Binding-site contacts:
Ligand atom O contacts residue ASN401 of chain 1.B at 2.6 Å (h-bond).
Ligand atom O contacts residue THR398 of chain 1.B at 3.5 Å.
Ligand atom OD2 contacts residue THR314 of chain 1.B at 3.5 Å (h-bond).
Ligand atom CB contacts residue ALA353 of chain 1.B at 3.9 Å (hydrophobic).
Ligand atom CA contacts residue ARG276 of chain 1.B at 3.8 Å.
Ligand atom OXT contacts residue ARG276 of chain 1.B at 3.9 Å.
Ligand atom C contacts residue THR398 of chain 1.B at 3.5 Å.
Ligand atom CB contacts residue VAL355 of chain 1.B at 2.9 Å (hydrophobic).
Ligand atom OXT contacts residue SER277 of chain 1.B at 3.9 Å.
Ligand atom OD1 contacts residue THR314 of chain 1.B at 2.9 Å (h-bond).
Ligand atom C contacts residue ASN401 of chain 1.B at 3.8 Å.
Ligand atom OXT contacts residue THR398 of chain 1.B at 3.7 Å.
Ligand atom N contacts residue PRO356 of chain 1.B at 3.5 Å.
Ligand atom OD2 contacts residue THR352 of chain 1.B at 3.2 Å.
Ligand atom N contacts residue ARG276 of chain 1.B at 2.5 Å (salt-bridge).
Ligand atom CA contacts residue VAL355 of chain 1.B at 3.6 Å (hydrophobic).
Ligand atom OD1 contacts residue ASP394 of chain 1.B at 3.3 Å (salt-bridge).
Ligand atom OD2 contacts residue ALA358 of chain 1.B at 3.3 Å.
Ligand atom OXT contacts residue ALA353 of chain 1.B at 3.9 Å.
Ligand atom OD2 contacts residue GLY359 of chain 1.B at 2.4 Å (h-bond).
Ligand atom OXT contacts residue VAL355 of chain 1.B at 3.4 Å (h-bond).
Ligand atom CG contacts residue ARG397 of chain 1.B at 3.3 Å.
Ligand atom CG contacts residue GLY359 of chain 1.B at 3.5 Å.
Ligand atom O contacts residue MET311 of chain 1.B at 3.3 Å.
Ligand atom CA contacts residue THR398 of chain 1.B at 3.3 Å.
Ligand atom CA contacts residue ASP394 of chain 1.B at 3.0 Å.
Ligand atom C contacts residue SER278 of chain 1.B at 3.8 Å.
Ligand atom OD2 contacts residue ARG397 of chain 1.B at 3.5 Å (salt-bridge).
Ligand atom OD1 contacts residue ARG397 of chain 1.B at 2.5 Å (salt-bridge).
Ligand atom C contacts residue MET311 of chain 1.B at 3.9 Å (hydrophobic).
Ligand atom CG contacts residue ASP394 of chain 1.B at 3.5 Å.
Ligand atom O contacts residue SER278 of chain 1.B at 3.1 Å (h-bond).
Ligand atom N contacts residue VAL355 of chain 1.B at 3.4 Å (h-bond).
Ligand atom N contacts residue ASP394 of chain 1.B at 2.7 Å (salt-bridge).
Ligand atom OXT contacts residue GLY354 of chain 1.B at 3.0 Å.
Ligand atom CB contacts residue ASP394 of chain 1.B at 3.3 Å.
Ligand atom CB contacts residue ARG397 of chain 1.B at 3.9 Å.
Ligand atom N contacts residue THR398 of chain 1.B at 3.0 Å (h-bond).
Ligand atom OXT contacts residue SER278 of chain 1.B at 3.0 Å (h-bond).
Ligand atom CG contacts residue THR314 of chain 1.B at 3.4 Å.

A small-molecule ligand and the protein it binds are described below.
Small molecule (SMILES): N[C@@H](CC(=O)O)C(=O)O

Sequence of chain 1.B:
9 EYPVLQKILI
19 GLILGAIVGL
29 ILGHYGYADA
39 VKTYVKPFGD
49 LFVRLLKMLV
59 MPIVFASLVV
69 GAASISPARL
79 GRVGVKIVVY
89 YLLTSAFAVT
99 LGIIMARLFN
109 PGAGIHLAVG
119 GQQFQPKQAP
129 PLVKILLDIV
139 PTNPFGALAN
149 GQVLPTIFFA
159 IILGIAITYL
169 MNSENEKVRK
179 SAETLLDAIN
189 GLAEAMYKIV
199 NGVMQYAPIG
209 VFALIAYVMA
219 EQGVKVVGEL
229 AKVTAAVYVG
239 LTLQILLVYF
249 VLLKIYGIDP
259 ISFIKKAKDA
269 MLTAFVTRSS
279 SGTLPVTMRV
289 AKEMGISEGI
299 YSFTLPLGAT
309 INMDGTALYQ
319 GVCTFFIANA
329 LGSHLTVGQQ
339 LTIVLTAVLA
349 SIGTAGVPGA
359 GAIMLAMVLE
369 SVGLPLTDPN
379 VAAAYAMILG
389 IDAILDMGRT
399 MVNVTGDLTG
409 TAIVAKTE